Sequence of chain 1.A:
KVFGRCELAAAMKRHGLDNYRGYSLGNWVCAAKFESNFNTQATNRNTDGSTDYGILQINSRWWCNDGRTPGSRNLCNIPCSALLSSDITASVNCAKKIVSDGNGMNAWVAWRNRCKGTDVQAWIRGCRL

A protein and the small-molecule ligand that binds it are described below.
Small molecule (SMILES): [NH3+][Pt]1([NH3+])OC(=O)C2(CCC2)C(=O)O1

Binding-site contacts:
Ligand atom O2 contacts residue HIS15 of chain 1.A at 3.4 Å (h-bond).
Ligand atom PT1 contacts residue ASN93 of chain 1.A at 4.2 Å.
Ligand atom N1 contacts residue LYS96 of chain 1.A at 4.4 Å.
Ligand atom C1 contacts residue ASN93 of chain 1.A at 3.8 Å.
Ligand atom C1 contacts residue HIS15 of chain 1.A at 4.3 Å.
Ligand atom N1 contacts residue ASN93 of chain 1.A at 2.6 Å (h-bond).
Ligand atom PT1 contacts residue HIS15 of chain 1.A at 2.4 Å.
Ligand atom N1 contacts residue THR89 of chain 1.A at 4.0 Å.
Ligand atom N1 contacts residue VAL92 of chain 1.A at 3.4 Å.
Ligand atom O1 contacts residue HIS15 of chain 1.A at 3.2 Å (h-bond).
Ligand atom C2 contacts residue HIS15 of chain 1.A at 3.6 Å.
Ligand atom C2 contacts residue ARG14 of chain 1.A at 3.5 Å.
Ligand atom O4 contacts residue ASN93 of chain 1.A at 3.1 Å (h-bond).
Ligand atom O1 contacts residue LYS96 of chain 1.A at 3.6 Å.
Ligand atom O1 contacts residue ASN93 of chain 1.A at 4.1 Å.
Ligand atom N1 contacts residue HIS15 of chain 1.A at 2.8 Å (h-bond).
Ligand atom C1 contacts residue LYS96 of chain 1.A at 3.9 Å.
Ligand atom O2 contacts residue ARG14 of chain 1.A at 4.2 Å.